The protein below binds the small molecule below.
Small molecule (SMILES): CC(=O)N[C@@H]1[C@@H](O)[C@H](O)[C@@H](CO)O[C@H]1O

Sequence of chain 1.A:
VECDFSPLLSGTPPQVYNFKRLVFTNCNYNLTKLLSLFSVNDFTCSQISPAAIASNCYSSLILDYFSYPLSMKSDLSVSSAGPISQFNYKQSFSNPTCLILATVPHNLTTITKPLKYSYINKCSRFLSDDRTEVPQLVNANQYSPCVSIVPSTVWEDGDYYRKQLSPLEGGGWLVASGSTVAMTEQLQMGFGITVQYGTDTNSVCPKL

Binding-site contacts:
Ligand atom C5 contacts residue ASN107 of chain 1.A at 3.6 Å.
Ligand atom N2 contacts residue ASN107 of chain 1.A at 3.0 Å (h-bond).
Ligand atom C2 contacts residue ASN107 of chain 1.A at 2.5 Å.
Ligand atom O5 contacts residue ASN107 of chain 1.A at 2.3 Å (h-bond).
Ligand atom C7 contacts residue ASN107 of chain 1.A at 4.1 Å.
Ligand atom C4 contacts residue ASN107 of chain 1.A at 4.1 Å.
Ligand atom C1 contacts residue ASN107 of chain 1.A at 1.4 Å.
Ligand atom C3 contacts residue ASN107 of chain 1.A at 3.8 Å.